Binding-site contacts:
Ligand atom C07 contacts residue HIS85 of chain 1.H at 3.5 Å.
Ligand atom C17 contacts residue ZN1 of chain 1.DA at 3.2 Å.
Ligand atom O22 contacts residue HIS85 of chain 1.H at 3.4 Å (h-bond).
Ligand atom N08 contacts residue ASP86 of chain 1.H at 3.1 Å (salt-bridge).
Ligand atom C03 contacts residue GLU115 of chain 1.H at 3.0 Å.
Ligand atom O18 contacts residue ZN1 of chain 1.DA at 2.4 Å.
Ligand atom N01 contacts residue ASN117 of chain 1.H at 2.4 Å (h-bond).
Ligand atom C13 contacts residue PHE31 of chain 1.H at 3.6 Å (hydrophobic).
Ligand atom C02 contacts residue ASP86 of chain 1.H at 2.9 Å.
Ligand atom C16 contacts residue ZN1 of chain 1.DA at 3.4 Å.
Ligand atom C24 contacts residue ASP86 of chain 1.H at 2.8 Å.
Ligand atom N09 contacts residue TRP56 of chain 1.H at 3.6 Å.
Ligand atom N08 contacts residue ASP87 of chain 1.H at 3.3 Å (salt-bridge).
Ligand atom O23 contacts residue HIS148 of chain 1.H at 3.0 Å.
Ligand atom O22 contacts residue ZN1 of chain 1.DA at 2.2 Å.
Ligand atom C21 contacts residue HIS148 of chain 1.H at 3.5 Å.
Ligand atom O22 contacts residue HIS83 of chain 1.H at 3.5 Å (h-bond).
Ligand atom C10 contacts residue PHE31 of chain 1.H at 3.5 Å (hydrophobic).
Ligand atom N09 contacts residue ASP87 of chain 1.H at 3.2 Å (salt-bridge).
Ligand atom O18 contacts residue HIS148 of chain 1.H at 3.3 Å.
Ligand atom C16 contacts residue HIS209 of chain 1.H at 3.4 Å.
Ligand atom O23 contacts residue ZN1 of chain 1.EA at 2.6 Å.
Ligand atom C17 contacts residue HIS209 of chain 1.H at 3.4 Å.
Ligand atom N08 contacts residue HIS85 of chain 1.H at 3.4 Å.
Ligand atom C04 contacts residue GLU115 of chain 1.H at 3.3 Å.
Ligand atom O18 contacts residue CYS167 of chain 1.H at 3.6 Å (h-bond).
Ligand atom O23 contacts residue HIS85 of chain 1.H at 2.9 Å (h-bond).
Ligand atom C21 contacts residue ZN1 of chain 1.EA at 2.7 Å.
Ligand atom O22 contacts residue ZN1 of chain 1.EA at 2.0 Å.
Ligand atom O22 contacts residue ASP87 of chain 1.H at 2.9 Å (salt-bridge).
Ligand atom O18 contacts residue HIS209 of chain 1.H at 2.8 Å (h-bond).
Ligand atom C21 contacts residue HIS85 of chain 1.H at 3.5 Å.
Ligand atom O19 contacts residue ARG174 of chain 1.H at 2.8 Å (salt-bridge).
Ligand atom C13 contacts residue TRP56 of chain 1.H at 3.3 Å (hydrophobic).
Ligand atom C21 contacts residue ZN1 of chain 1.DA at 3.0 Å.
Ligand atom C20 contacts residue ZN1 of chain 1.DA at 3.3 Å.
Ligand atom C02 contacts residue ASN117 of chain 1.H at 3.4 Å.
Ligand atom C05 contacts residue HIS85 of chain 1.H at 3.4 Å.
Ligand atom O22 contacts residue HIS148 of chain 1.H at 3.3 Å (h-bond).
Ligand atom N01 contacts residue ASP86 of chain 1.H at 2.4 Å (salt-bridge).

The small molecule below binds the protein below.
Small molecule (SMILES): Nc1cccc(-c2cn(-c3cccc(C(=O)O)c3C(=O)O)nn2)c1

Sequence of chain 1.H:
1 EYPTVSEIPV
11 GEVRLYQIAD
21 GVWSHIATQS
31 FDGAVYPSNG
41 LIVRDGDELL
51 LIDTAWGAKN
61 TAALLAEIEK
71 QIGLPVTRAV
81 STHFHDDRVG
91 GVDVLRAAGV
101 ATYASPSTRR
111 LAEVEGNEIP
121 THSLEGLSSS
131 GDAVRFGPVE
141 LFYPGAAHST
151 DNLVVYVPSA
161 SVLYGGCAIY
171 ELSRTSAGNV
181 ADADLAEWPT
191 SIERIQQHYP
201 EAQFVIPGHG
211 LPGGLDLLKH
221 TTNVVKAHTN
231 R